The protein below binds the small molecule below.
Small molecule (SMILES): Cc1ccc2oc(-c3c4c(N)n[nH]c(=O)c4nn3-c3ccccc3)c(C)c2c1

Binding-site contacts:
Ligand atom C01 contacts residue GLU74 of chain 1.B at 3.2 Å.
Ligand atom C04 contacts residue LYS57 of chain 1.B at 3.8 Å.
Ligand atom C21 contacts residue PHE32 of chain 1.B at 3.5 Å (hydrophobic).
Ligand atom N13 contacts residue ALA107 of chain 1.B at 2.7 Å (h-bond).
Ligand atom C26 contacts residue ASP184 of chain 1.B at 3.5 Å.
Ligand atom C21 contacts residue VAL35 of chain 1.B at 3.8 Å (hydrophobic).
Ligand atom N13 contacts residue TYR106 of chain 1.B at 3.5 Å.
Ligand atom C03 contacts residue LYS57 of chain 1.B at 3.4 Å.
Ligand atom N12 contacts residue LEU173 of chain 1.B at 3.7 Å.
Ligand atom O06 contacts residue ALA55 of chain 1.B at 3.4 Å.
Ligand atom C02 contacts residue VAL104 of chain 1.B at 3.7 Å (hydrophobic).
Ligand atom C22 contacts residue PHE32 of chain 1.B at 3.5 Å (hydrophobic).
Ligand atom N11 contacts residue VAL104 of chain 1.B at 3.8 Å.
Ligand atom N11 contacts residue ALA55 of chain 1.B at 3.6 Å.
Ligand atom N13 contacts residue LEU173 of chain 1.B at 3.9 Å.
Ligand atom C01 contacts residue VAL104 of chain 1.B at 3.8 Å (hydrophobic).
Ligand atom C02 contacts residue LYS57 of chain 1.B at 3.8 Å.
Ligand atom O06 contacts residue VAL35 of chain 1.B at 3.3 Å.
Ligand atom O15 contacts residue GLY110 of chain 1.B at 3.7 Å.
Ligand atom C05 contacts residue VAL104 of chain 1.B at 3.6 Å (hydrophobic).
Ligand atom C09 contacts residue LEU173 of chain 1.B at 3.4 Å (hydrophobic).
Ligand atom C16 contacts residue LEU27 of chain 1.B at 3.9 Å (hydrophobic).
Ligand atom O15 contacts residue ALA107 of chain 1.B at 3.6 Å.
Ligand atom C03 contacts residue VAL102 of chain 1.B at 3.7 Å (hydrophobic).
Ligand atom C16 contacts residue LEU173 of chain 1.B at 3.7 Å (hydrophobic).
Ligand atom C14 contacts residue LEU173 of chain 1.B at 3.9 Å (hydrophobic).
Ligand atom C04 contacts residue VAL35 of chain 1.B at 3.8 Å (hydrophobic).
Ligand atom C04 contacts residue ALA55 of chain 1.B at 3.8 Å (hydrophobic).
Ligand atom N11 contacts residue GLU105 of chain 1.B at 2.9 Å (salt-bridge).
Ligand atom C03 contacts residue VAL104 of chain 1.B at 3.6 Å (hydrophobic).
Ligand atom C09 contacts residue LEU27 of chain 1.B at 3.9 Å (hydrophobic).
Ligand atom C27 contacts residue VAL104 of chain 1.B at 3.9 Å (hydrophobic).
Ligand atom N12 contacts residue TYR106 of chain 1.B at 3.4 Å.
Ligand atom N12 contacts residue ALA107 of chain 1.B at 2.9 Å (h-bond).
Ligand atom C05 contacts residue ALA55 of chain 1.B at 3.9 Å (hydrophobic).
Ligand atom C14 contacts residue ALA107 of chain 1.B at 3.6 Å (hydrophobic).
Ligand atom C05 contacts residue VAL35 of chain 1.B at 3.7 Å (hydrophobic).
Ligand atom C04 contacts residue VAL104 of chain 1.B at 3.4 Å (hydrophobic).
Ligand atom C10 contacts residue LEU173 of chain 1.B at 3.5 Å (hydrophobic).
Ligand atom C20 contacts residue VAL35 of chain 1.B at 3.7 Å (hydrophobic).

Sequence of chain 1.B:
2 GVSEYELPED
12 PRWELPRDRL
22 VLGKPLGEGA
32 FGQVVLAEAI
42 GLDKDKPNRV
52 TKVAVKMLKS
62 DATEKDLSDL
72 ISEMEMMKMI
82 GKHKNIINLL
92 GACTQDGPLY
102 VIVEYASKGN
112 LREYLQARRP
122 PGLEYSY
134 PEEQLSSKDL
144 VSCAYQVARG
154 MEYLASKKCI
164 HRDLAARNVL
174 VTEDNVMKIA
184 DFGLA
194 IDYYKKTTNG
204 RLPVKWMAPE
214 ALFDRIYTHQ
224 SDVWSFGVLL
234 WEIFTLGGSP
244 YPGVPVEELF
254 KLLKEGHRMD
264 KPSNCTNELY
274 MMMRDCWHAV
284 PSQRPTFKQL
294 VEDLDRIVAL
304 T